Binding-site contacts:
Ligand atom C04 contacts residue GLU105 of chain 1.A at 4.1 Å.
Ligand atom C07 contacts residue ILE111 of chain 1.A at 4.0 Å (hydrophobic).
Ligand atom C05 contacts residue THR85 of chain 1.A at 4.5 Å.
Ligand atom C05 contacts residue LYS84 of chain 1.A at 4.1 Å.
Ligand atom C09 contacts residue ILE111 of chain 1.A at 3.4 Å (hydrophobic).
Ligand atom C08 contacts residue ILE108 of chain 1.A at 3.7 Å (hydrophobic).
Ligand atom C04 contacts residue THR85 of chain 1.A at 4.4 Å.
Ligand atom N06 contacts residue ILE108 of chain 1.A at 4.0 Å.
Ligand atom C08 contacts residue ILE111 of chain 1.A at 3.6 Å (hydrophobic).
Ligand atom C03 contacts residue ILE111 of chain 1.A at 4.3 Å (hydrophobic).
Ligand atom C15 contacts residue ILE111 of chain 1.A at 3.8 Å (hydrophobic).
Ligand atom N06 contacts residue VAL86 of chain 1.A at 3.6 Å.
Ligand atom C04 contacts residue VAL86 of chain 1.A at 4.5 Å (hydrophobic).
Ligand atom C02 contacts residue THR85 of chain 1.A at 4.1 Å.
Ligand atom C11 contacts residue ILE111 of chain 1.A at 4.4 Å (hydrophobic).
Ligand atom C04 contacts residue ILE111 of chain 1.A at 4.4 Å (hydrophobic).
Ligand atom C05 contacts residue GLU105 of chain 1.A at 3.8 Å.
Ligand atom F01 contacts residue VAL86 of chain 1.A at 4.2 Å.
Ligand atom N06 contacts residue GLU105 of chain 1.A at 3.7 Å.
Ligand atom C05 contacts residue VAL86 of chain 1.A at 3.8 Å (hydrophobic).
Ligand atom C07 contacts residue ILE108 of chain 1.A at 3.7 Å (hydrophobic).
Ligand atom C02 contacts residue VAL86 of chain 1.A at 4.4 Å (hydrophobic).
Ligand atom N06 contacts residue ALA100 of chain 1.A at 4.0 Å.
Ligand atom F01 contacts residue ILE111 of chain 1.A at 4.4 Å.
Ligand atom C07 contacts residue GLU105 of chain 1.A at 3.2 Å.
Ligand atom C08 contacts residue GLU105 of chain 1.A at 4.0 Å.
Ligand atom F01 contacts residue THR85 of chain 1.A at 3.8 Å.
Ligand atom C05 contacts residue ILE108 of chain 1.A at 4.3 Å (hydrophobic).
Ligand atom C04 contacts residue ILE108 of chain 1.A at 4.5 Å (hydrophobic).
Ligand atom C02 contacts residue ILE111 of chain 1.A at 3.8 Å (hydrophobic).
Ligand atom C03 contacts residue VAL86 of chain 1.A at 4.0 Å (hydrophobic).
Ligand atom C03 contacts residue THR85 of chain 1.A at 3.5 Å.
Ligand atom N06 contacts residue LYS84 of chain 1.A at 3.5 Å.
Ligand atom N10 contacts residue ILE111 of chain 1.A at 3.8 Å.

The small molecule below binds the protein below.
Small molecule (SMILES): N#Cc1ccc(N2CCNCC2)c(F)c1

Sequence of chain 1.A:
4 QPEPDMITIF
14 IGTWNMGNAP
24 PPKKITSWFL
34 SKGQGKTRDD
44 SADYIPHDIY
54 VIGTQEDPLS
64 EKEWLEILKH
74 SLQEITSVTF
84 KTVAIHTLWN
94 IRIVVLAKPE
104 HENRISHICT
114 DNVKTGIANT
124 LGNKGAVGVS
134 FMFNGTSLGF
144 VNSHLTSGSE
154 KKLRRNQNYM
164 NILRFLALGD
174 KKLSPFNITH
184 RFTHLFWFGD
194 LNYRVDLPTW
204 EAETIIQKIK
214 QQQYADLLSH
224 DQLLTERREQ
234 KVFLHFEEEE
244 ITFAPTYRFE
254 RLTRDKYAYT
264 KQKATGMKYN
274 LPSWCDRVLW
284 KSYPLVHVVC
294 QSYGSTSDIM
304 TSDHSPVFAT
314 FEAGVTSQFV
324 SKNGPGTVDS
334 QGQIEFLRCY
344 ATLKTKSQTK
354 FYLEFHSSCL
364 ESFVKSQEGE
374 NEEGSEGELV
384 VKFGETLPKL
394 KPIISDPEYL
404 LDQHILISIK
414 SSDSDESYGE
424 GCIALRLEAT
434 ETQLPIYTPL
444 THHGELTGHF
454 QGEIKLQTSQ